Sequence of chain 1.A:
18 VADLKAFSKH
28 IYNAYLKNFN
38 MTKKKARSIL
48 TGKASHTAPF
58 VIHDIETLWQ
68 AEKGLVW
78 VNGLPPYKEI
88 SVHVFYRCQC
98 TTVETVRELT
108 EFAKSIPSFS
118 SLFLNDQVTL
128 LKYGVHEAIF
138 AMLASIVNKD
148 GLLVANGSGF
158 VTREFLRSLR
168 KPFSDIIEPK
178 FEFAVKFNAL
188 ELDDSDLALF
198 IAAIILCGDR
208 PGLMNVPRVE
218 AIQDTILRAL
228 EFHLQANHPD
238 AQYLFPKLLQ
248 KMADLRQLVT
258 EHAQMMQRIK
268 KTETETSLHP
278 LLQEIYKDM

Binding-site contacts:
Ligand atom O26 contacts residue THR98 of chain 1.A at 3.7 Å.
Ligand atom O10 contacts residue PHE92 of chain 1.A at 3.5 Å.
Ligand atom C20 contacts residue CYS95 of chain 1.A at 3.8 Å (hydrophobic).
Ligand atom C13 contacts residue GLN96 of chain 1.A at 3.8 Å.
Ligand atom C09 contacts residue CYS95 of chain 1.A at 3.6 Å (hydrophobic).
Ligand atom C02 contacts residue HIS259 of chain 1.A at 3.6 Å.
Ligand atom N01 contacts residue HIS259 of chain 1.A at 3.8 Å.
Ligand atom C14 contacts residue TYR283 of chain 1.A at 3.2 Å (hydrophobic).
Ligand atom C09 contacts residue ILE173 of chain 1.A at 3.7 Å (hydrophobic).
Ligand atom O25 contacts residue THR99 of chain 1.A at 3.7 Å.
Ligand atom C07 contacts residue ILE173 of chain 1.A at 3.8 Å (hydrophobic).
Ligand atom O24 contacts residue HIS259 of chain 1.A at 3.5 Å (h-bond).
Ligand atom C09 contacts residue PHE92 of chain 1.A at 3.4 Å (hydrophobic).
Ligand atom C08 contacts residue ILE173 of chain 1.A at 3.6 Å (hydrophobic).
Ligand atom O25 contacts residue TYR283 of chain 1.A at 3.0 Å (h-bond).
Ligand atom O10 contacts residue ILE173 of chain 1.A at 3.7 Å.
Ligand atom C19 contacts residue LEU140 of chain 1.A at 3.8 Å (hydrophobic).
Ligand atom C06 contacts residue CYS95 of chain 1.A at 3.7 Å (hydrophobic).
Ligand atom C02 contacts residue THR99 of chain 1.A at 3.4 Å.
Ligand atom O25 contacts residue HIS133 of chain 1.A at 3.0 Å (h-bond).
Ligand atom O22 contacts residue PHE137 of chain 1.A at 3.0 Å.
Ligand atom C04 contacts residue CYS95 of chain 1.A at 3.6 Å (hydrophobic).
Ligand atom C05 contacts residue ILE173 of chain 1.A at 3.6 Å (hydrophobic).
Ligand atom C12 contacts residue PHE92 of chain 1.A at 3.8 Å (hydrophobic).
Ligand atom C14 contacts residue LEU279 of chain 1.A at 3.8 Å (hydrophobic).
Ligand atom C17 contacts residue THR99 of chain 1.A at 3.3 Å.
Ligand atom C11 contacts residue VAL91 of chain 1.A at 3.9 Å (hydrophobic).
Ligand atom O24 contacts residue MET263 of chain 1.A at 3.6 Å.
Ligand atom O25 contacts residue HIS259 of chain 1.A at 2.8 Å (h-bond).
Ligand atom C07 contacts residue CYS95 of chain 1.A at 3.6 Å (hydrophobic).
Ligand atom C18 contacts residue LEU140 of chain 1.A at 3.8 Å (hydrophobic).
Ligand atom C04 contacts residue ILE173 of chain 1.A at 3.9 Å (hydrophobic).
Ligand atom C14 contacts residue HIS259 of chain 1.A at 3.4 Å.
Ligand atom C11 contacts residue PHE170 of chain 1.A at 3.7 Å (hydrophobic).
Ligand atom O23 contacts residue LYS177 of chain 1.A at 3.4 Å.
Ligand atom C05 contacts residue CYS95 of chain 1.A at 3.8 Å (hydrophobic).
Ligand atom C18 contacts residue THR99 of chain 1.A at 3.8 Å.
Ligand atom C06 contacts residue ILE173 of chain 1.A at 3.7 Å (hydrophobic).
Ligand atom C13 contacts residue LEU279 of chain 1.A at 3.6 Å (hydrophobic).
Ligand atom O24 contacts residue TYR283 of chain 1.A at 2.5 Å (h-bond).

The small molecule below binds the protein below.
Small molecule (SMILES): COc1ccc(S(=O)(=O)n2cc(CCC(=O)O)c3cc(OC)ccc32)cc1